Binding-site contacts:
Ligand atom C4 contacts residue ASN61 of chain 1.A at 4.2 Å.
Ligand atom N2 contacts residue ASN61 of chain 1.A at 2.9 Å (h-bond).
Ligand atom C2 contacts residue ASN61 of chain 1.A at 2.5 Å.
Ligand atom C5 contacts residue ASN61 of chain 1.A at 3.5 Å.
Ligand atom C1 contacts residue ASN61 of chain 1.A at 1.4 Å.
Ligand atom C3 contacts residue ASN61 of chain 1.A at 3.8 Å.
Ligand atom C7 contacts residue ASN61 of chain 1.A at 3.4 Å.
Ligand atom O5 contacts residue ASN61 of chain 1.A at 2.3 Å (h-bond).
Ligand atom O7 contacts residue ASN61 of chain 1.A at 3.6 Å.
Ligand atom C8 contacts residue ASN61 of chain 1.A at 4.5 Å.

Sequence of chain 1.A:
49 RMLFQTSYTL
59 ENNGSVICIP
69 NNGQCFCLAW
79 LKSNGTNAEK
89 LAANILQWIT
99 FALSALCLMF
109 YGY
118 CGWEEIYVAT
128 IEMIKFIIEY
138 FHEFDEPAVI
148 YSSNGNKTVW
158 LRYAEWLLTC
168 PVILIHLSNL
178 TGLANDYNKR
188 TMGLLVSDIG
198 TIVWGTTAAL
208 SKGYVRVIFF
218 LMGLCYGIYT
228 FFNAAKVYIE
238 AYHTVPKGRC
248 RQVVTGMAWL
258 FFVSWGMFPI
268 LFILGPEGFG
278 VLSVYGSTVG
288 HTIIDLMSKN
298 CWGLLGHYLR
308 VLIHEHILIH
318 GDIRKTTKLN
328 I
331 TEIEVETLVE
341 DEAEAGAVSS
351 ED

This protein binds this small molecule.
Small molecule (SMILES): CC(=O)N[C@H]1[C@H](O[C@H]2[C@H](O)[C@@H](NC(C)=O)CO[C@@H]2CO)O[C@H](CO)[C@@H](O)[C@@H]1O